Sequence of chain 1.A:
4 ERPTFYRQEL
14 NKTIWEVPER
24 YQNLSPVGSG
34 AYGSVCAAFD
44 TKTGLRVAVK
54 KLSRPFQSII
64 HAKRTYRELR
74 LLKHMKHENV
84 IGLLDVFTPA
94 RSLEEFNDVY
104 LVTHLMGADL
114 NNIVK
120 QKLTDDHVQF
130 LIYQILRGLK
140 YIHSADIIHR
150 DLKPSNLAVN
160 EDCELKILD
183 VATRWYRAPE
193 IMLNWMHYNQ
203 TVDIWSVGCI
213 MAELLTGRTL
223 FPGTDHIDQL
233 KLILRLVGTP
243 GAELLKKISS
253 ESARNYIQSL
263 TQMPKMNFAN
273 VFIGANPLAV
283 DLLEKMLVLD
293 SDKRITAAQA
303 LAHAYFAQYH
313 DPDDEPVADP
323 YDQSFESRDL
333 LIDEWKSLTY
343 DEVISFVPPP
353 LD

Binding-site contacts:
Ligand atom CAH contacts residue MET109 of chain 1.A at 4.1 Å (hydrophobic).
Ligand atom CAB contacts residue MET109 of chain 1.A at 3.4 Å (hydrophobic).
Ligand atom CAI contacts residue HIS107 of chain 1.A at 4.0 Å.
Ligand atom CAL contacts residue SER154 of chain 1.A at 3.9 Å.
Ligand atom CAB contacts residue LEU167 of chain 1.A at 3.6 Å (hydrophobic).
Ligand atom CAT contacts residue LEU167 of chain 1.A at 3.8 Å (hydrophobic).
Ligand atom N3 contacts residue ASP168 of chain 1.A at 3.2 Å (salt-bridge).
Ligand atom N1 contacts residue VAL38 of chain 1.A at 3.9 Å.
Ligand atom CAL contacts residue LEU167 of chain 1.A at 3.9 Å (hydrophobic).
Ligand atom CAC contacts residue LEU104 of chain 1.A at 3.8 Å (hydrophobic).
Ligand atom NAA contacts residue SER154 of chain 1.A at 3.6 Å.
Ligand atom CAN contacts residue ASP168 of chain 1.A at 3.4 Å.
Ligand atom CAI contacts residue ALA51 of chain 1.A at 3.6 Å (hydrophobic).
Ligand atom CAD contacts residue ALA157 of chain 1.A at 3.9 Å (hydrophobic).
Ligand atom CAG contacts residue ALA51 of chain 1.A at 3.7 Å (hydrophobic).
Ligand atom NAA contacts residue ASP168 of chain 1.A at 3.9 Å.
Ligand atom C4 contacts residue ASP168 of chain 1.A at 3.8 Å.
Ligand atom CAC contacts residue LYS53 of chain 1.A at 3.9 Å.
Ligand atom CAK contacts residue ALA51 of chain 1.A at 4.0 Å (hydrophobic).
Ligand atom CAC contacts residue THR106 of chain 1.A at 3.6 Å.
Ligand atom CAD contacts residue MET109 of chain 1.A at 3.4 Å (hydrophobic).
Ligand atom CAE contacts residue HIS107 of chain 1.A at 3.1 Å.
Ligand atom CAK contacts residue THR106 of chain 1.A at 3.6 Å.
Ligand atom NAA contacts residue LEU167 of chain 1.A at 4.1 Å.
Ligand atom CAO contacts residue VAL38 of chain 1.A at 3.9 Å (hydrophobic).
Ligand atom CAN contacts residue LEU167 of chain 1.A at 4.0 Å (hydrophobic).
Ligand atom CAD contacts residue LEU167 of chain 1.A at 3.6 Å (hydrophobic).
Ligand atom CAE contacts residue MET109 of chain 1.A at 3.7 Å (hydrophobic).
Ligand atom CAG contacts residue THR106 of chain 1.A at 3.2 Å.
Ligand atom CAJ contacts residue ILE84 of chain 1.A at 4.0 Å (hydrophobic).
Ligand atom CAI contacts residue MET109 of chain 1.A at 3.9 Å (hydrophobic).
Ligand atom NAA contacts residue ASN155 of chain 1.A at 2.6 Å (h-bond).
Ligand atom CAG contacts residue LEU104 of chain 1.A at 3.9 Å (hydrophobic).
Ligand atom CAG contacts residue LYS53 of chain 1.A at 3.6 Å.
Ligand atom CAB contacts residue HIS107 of chain 1.A at 3.9 Å.
Ligand atom CAK contacts residue LYS53 of chain 1.A at 4.0 Å.
Ligand atom CAJ contacts residue ASP168 of chain 1.A at 3.5 Å.
Ligand atom CAT contacts residue ASN155 of chain 1.A at 3.9 Å.
Ligand atom CAK contacts residue VAL38 of chain 1.A at 3.9 Å (hydrophobic).
Ligand atom CAE contacts residue THR106 of chain 1.A at 3.9 Å.

A protein and the small-molecule ligand that binds it are described below.
Small molecule (SMILES): Nc1ccc2c(NCCc3ccccc3)nc(-c3ccccc3)nc2c1